The protein below binds the small molecule below.
Small molecule (SMILES): OC[C@H]1O[C@H](O)[C@H](O)[C@@H](O)[C@H]1O

Binding-site contacts:
Ligand atom C1 contacts residue TYR122 of chain 1.A at 3.5 Å (hydrophobic).
Ligand atom O2 contacts residue PHE47 of chain 1.A at 4.2 Å.
Ligand atom C2 contacts residue ZZ11 of chain 1.I at 3.7 Å.
Ligand atom C1 contacts residue ZZ11 of chain 1.I at 2.5 Å.
Ligand atom O5 contacts residue ZZ11 of chain 1.I at 3.1 Å.
Ligand atom O1 contacts residue TYR78 of chain 1.A at 3.5 Å.
Ligand atom O1 contacts residue ZZ11 of chain 1.I at 1.4 Å.
Ligand atom O6 contacts residue GLY121 of chain 1.A at 3.6 Å.
Ligand atom C2 contacts residue PHE47 of chain 1.A at 4.2 Å (hydrophobic).
Ligand atom O1 contacts residue TYR122 of chain 1.A at 4.1 Å.
Ligand atom O5 contacts residue TYR122 of chain 1.A at 2.9 Å (h-bond).
Ligand atom O6 contacts residue TRP123 of chain 1.A at 2.8 Å (h-bond).
Ligand atom C4 contacts residue TYR78 of chain 1.A at 3.8 Å (hydrophobic).
Ligand atom C4 contacts residue GLY1 of chain 1.A at 3.9 Å.
Ligand atom C6 contacts residue ZZ11 of chain 1.I at 4.3 Å.
Ligand atom O6 contacts residue VAL80 of chain 1.A at 4.1 Å.
Ligand atom O4 contacts residue TYR122 of chain 1.A at 4.2 Å.
Ligand atom O4 contacts residue GLY1 of chain 1.A at 3.0 Å (h-bond).
Ligand atom C5 contacts residue ASP125 of chain 1.A at 3.9 Å.
Ligand atom C6 contacts residue TYR78 of chain 1.A at 3.8 Å (hydrophobic).
Ligand atom O2 contacts residue ZZ11 of chain 1.I at 3.9 Å.
Ligand atom C6 contacts residue ASP125 of chain 1.A at 3.3 Å.
Ligand atom C3 contacts residue TYR78 of chain 1.A at 3.7 Å (hydrophobic).
Ligand atom C2 contacts residue GLY121 of chain 1.A at 4.3 Å.
Ligand atom O6 contacts residue TYR122 of chain 1.A at 3.0 Å (h-bond).
Ligand atom C6 contacts residue TRP123 of chain 1.A at 3.8 Å (hydrophobic).
Ligand atom C4 contacts residue ASP125 of chain 1.A at 3.5 Å.
Ligand atom C6 contacts residue TYR122 of chain 1.A at 4.0 Å (hydrophobic).
Ligand atom O4 contacts residue ASP125 of chain 1.A at 2.8 Å (salt-bridge).
Ligand atom C6 contacts residue VAL80 of chain 1.A at 3.9 Å (hydrophobic).
Ligand atom C3 contacts residue ZZ11 of chain 1.I at 4.3 Å.
Ligand atom C3 contacts residue GLY1 of chain 1.A at 3.8 Å.
Ligand atom O6 contacts residue ASP125 of chain 1.A at 2.9 Å (salt-bridge).
Ligand atom C2 contacts residue GLY1 of chain 1.A at 4.3 Å.
Ligand atom C5 contacts residue TYR122 of chain 1.A at 4.0 Å (hydrophobic).
Ligand atom C5 contacts residue TYR78 of chain 1.A at 3.7 Å (hydrophobic).
Ligand atom O4 contacts residue GLY121 of chain 1.A at 3.3 Å.
Ligand atom C5 contacts residue ZZ11 of chain 1.I at 3.7 Å.
Ligand atom O3 contacts residue GLY1 of chain 1.A at 2.9 Å (h-bond).
Ligand atom O5 contacts residue GLY121 of chain 1.A at 3.8 Å.

Sequence of chain 1.A:
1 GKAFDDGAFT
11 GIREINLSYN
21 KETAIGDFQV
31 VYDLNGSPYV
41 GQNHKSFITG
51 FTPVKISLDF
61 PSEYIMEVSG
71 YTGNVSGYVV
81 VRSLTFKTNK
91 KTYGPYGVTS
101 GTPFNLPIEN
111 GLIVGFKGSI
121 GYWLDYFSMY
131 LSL